Binding-site contacts:
Ligand atom C11 contacts residue PRO231 of chain 11.C at 3.7 Å (hydrophobic).
Ligand atom C5 contacts residue PRO274 of chain 11.A at 4.0 Å (hydrophobic).
Ligand atom O3 contacts residue ASP91 of chain 11.C at 4.0 Å.
Ligand atom C3 contacts residue ASP232 of chain 11.C at 4.0 Å.
Ligand atom C3 contacts residue ARG95 of chain 11.C at 3.9 Å.
Ligand atom O4 contacts residue ASN275 of chain 11.A at 3.0 Å (h-bond).
Ligand atom C3 contacts residue PRO274 of chain 11.A at 4.1 Å (hydrophobic).
Ligand atom O7 contacts residue PRO274 of chain 11.A at 3.4 Å.
Ligand atom N5 contacts residue ASN275 of chain 11.A at 3.6 Å (h-bond).
Ligand atom C1 contacts residue ARG104 of chain 11.C at 3.6 Å.
Ligand atom C11 contacts residue ILE233 of chain 11.C at 3.8 Å (hydrophobic).
Ligand atom O10 contacts residue ASN275 of chain 11.A at 2.9 Å (h-bond).
Ligand atom C10 contacts residue ASN275 of chain 11.A at 3.3 Å.
Ligand atom O4 contacts residue PRO231 of chain 11.C at 3.8 Å.
Ligand atom C6 contacts residue ASP91 of chain 11.C at 3.8 Å.
Ligand atom C4 contacts residue ASN275 of chain 11.A at 3.8 Å.
Ligand atom O6 contacts residue PRO274 of chain 11.A at 3.7 Å.
Ligand atom C4 contacts residue ARG104 of chain 11.C at 3.9 Å.
Ligand atom N5 contacts residue PRO231 of chain 11.C at 2.9 Å (h-bond).
Ligand atom C3 contacts residue PRO274 of chain 11.A at 3.8 Å (hydrophobic).
Ligand atom C4 contacts residue ASP91 of chain 11.C at 3.2 Å.
Ligand atom O6 contacts residue ASP91 of chain 11.C at 3.1 Å.
Ligand atom O1B contacts residue ARG104 of chain 11.C at 2.8 Å (salt-bridge).
Ligand atom O3 contacts residue PRO274 of chain 11.A at 3.8 Å.
Ligand atom C11 contacts residue GLY234 of chain 11.C at 3.8 Å.
Ligand atom C4 contacts residue PRO274 of chain 11.A at 4.0 Å (hydrophobic).
Ligand atom O10 contacts residue ARG270 of chain 11.A at 3.3 Å.
Ligand atom C4 contacts residue PRO231 of chain 11.C at 3.5 Å (hydrophobic).
Ligand atom C10 contacts residue PRO231 of chain 11.C at 3.8 Å (hydrophobic).
Ligand atom C11 contacts residue ASP232 of chain 11.C at 3.8 Å.
Ligand atom C5 contacts residue PRO231 of chain 11.C at 3.7 Å (hydrophobic).
Ligand atom C3 contacts residue ARG104 of chain 11.C at 3.8 Å.
Ligand atom O7 contacts residue ARG270 of chain 11.A at 3.8 Å.
Ligand atom O3 contacts residue GLY282 of chain 11.A at 3.4 Å.
Ligand atom C4 contacts residue ASP232 of chain 11.C at 3.5 Å.
Ligand atom O4 contacts residue ASP91 of chain 11.C at 2.7 Å (salt-bridge).
Ligand atom O4 contacts residue ASP232 of chain 11.C at 2.7 Å (salt-bridge).
Ligand atom N5 contacts residue ASP232 of chain 11.C at 4.1 Å.
Ligand atom O4 contacts residue ARG95 of chain 11.C at 3.6 Å (salt-bridge).
Ligand atom C5 contacts residue ASN275 of chain 11.A at 3.6 Å.

Sequence of chain 11.C:
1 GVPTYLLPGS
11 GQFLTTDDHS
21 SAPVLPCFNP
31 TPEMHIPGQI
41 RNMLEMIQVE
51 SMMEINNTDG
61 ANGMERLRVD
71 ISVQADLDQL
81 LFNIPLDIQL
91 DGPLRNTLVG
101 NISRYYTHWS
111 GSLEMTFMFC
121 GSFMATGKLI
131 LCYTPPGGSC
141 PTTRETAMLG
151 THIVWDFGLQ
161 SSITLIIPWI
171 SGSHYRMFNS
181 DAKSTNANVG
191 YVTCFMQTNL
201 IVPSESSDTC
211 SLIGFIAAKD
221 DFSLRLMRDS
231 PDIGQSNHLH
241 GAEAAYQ

A protein and the small-molecule ligand that binds it are described below.
Small molecule (SMILES): CC(=O)N[C@H]1[C@H]([C@H](O)[C@H](O)CO)O[C@@](OC[C@H]2O[C@@H](O[C@H]3[C@H](O)[C@@H](O)[C@H](O)O[C@@H]3CO)[C@H](O)[C@@H](O)[C@H]2O)(C(=O)O)C[C@@H]1O

Sequence of chain 11.A:
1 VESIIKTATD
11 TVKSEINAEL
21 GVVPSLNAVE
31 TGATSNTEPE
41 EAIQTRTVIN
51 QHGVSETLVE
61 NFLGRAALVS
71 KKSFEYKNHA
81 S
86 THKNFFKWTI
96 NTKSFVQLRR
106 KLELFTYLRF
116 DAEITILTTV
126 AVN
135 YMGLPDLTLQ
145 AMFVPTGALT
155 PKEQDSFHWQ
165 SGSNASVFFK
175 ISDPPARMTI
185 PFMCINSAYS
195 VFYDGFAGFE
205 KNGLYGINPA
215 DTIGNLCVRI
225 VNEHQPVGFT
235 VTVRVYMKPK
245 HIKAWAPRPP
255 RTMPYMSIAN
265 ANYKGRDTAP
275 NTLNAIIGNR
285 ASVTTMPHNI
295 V